Binding-site contacts:
Ligand atom O7 contacts residue ASN292 of chain 1.A at 3.0 Å (h-bond).
Ligand atom N2 contacts residue SER290 of chain 1.A at 4.3 Å.
Ligand atom O5 contacts residue ASN292 of chain 1.A at 2.3 Å (h-bond).
Ligand atom C7 contacts residue ASN292 of chain 1.A at 3.2 Å.
Ligand atom C1 contacts residue ASN292 of chain 1.A at 1.4 Å.
Ligand atom C8 contacts residue LEU291 of chain 1.A at 4.5 Å (hydrophobic).
Ligand atom C7 contacts residue SER290 of chain 1.A at 4.1 Å.
Ligand atom C3 contacts residue ASN292 of chain 1.A at 3.8 Å.
Ligand atom C5 contacts residue ASN292 of chain 1.A at 3.6 Å.
Ligand atom C2 contacts residue ASN292 of chain 1.A at 2.5 Å.
Ligand atom N2 contacts residue ASN292 of chain 1.A at 2.9 Å (h-bond).
Ligand atom C4 contacts residue ASN292 of chain 1.A at 4.2 Å.
Ligand atom C8 contacts residue ASN292 of chain 1.A at 4.4 Å.
Ligand atom C8 contacts residue SER290 of chain 1.A at 3.3 Å.

Sequence of chain 1.A:
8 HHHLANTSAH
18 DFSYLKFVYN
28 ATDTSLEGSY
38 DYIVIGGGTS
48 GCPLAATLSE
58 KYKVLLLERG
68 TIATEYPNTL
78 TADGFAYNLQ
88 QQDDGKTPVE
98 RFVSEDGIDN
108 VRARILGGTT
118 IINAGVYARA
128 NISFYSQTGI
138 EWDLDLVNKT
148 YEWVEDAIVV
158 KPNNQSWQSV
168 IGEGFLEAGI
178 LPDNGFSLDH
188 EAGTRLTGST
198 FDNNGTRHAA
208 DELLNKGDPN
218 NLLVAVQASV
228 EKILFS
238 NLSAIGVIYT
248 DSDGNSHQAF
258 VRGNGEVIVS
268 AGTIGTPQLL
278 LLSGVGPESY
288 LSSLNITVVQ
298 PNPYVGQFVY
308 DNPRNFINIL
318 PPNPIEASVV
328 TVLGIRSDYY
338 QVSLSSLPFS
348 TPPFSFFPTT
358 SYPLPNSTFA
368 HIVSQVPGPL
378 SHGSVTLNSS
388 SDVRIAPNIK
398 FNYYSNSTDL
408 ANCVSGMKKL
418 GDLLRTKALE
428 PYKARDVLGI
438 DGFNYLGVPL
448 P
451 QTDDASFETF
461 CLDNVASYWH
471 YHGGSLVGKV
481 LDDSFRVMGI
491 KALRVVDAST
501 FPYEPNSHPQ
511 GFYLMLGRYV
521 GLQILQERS

A protein and the small-molecule ligand that binds it are described below.
Small molecule (SMILES): CC(=O)N[C@@H]1[C@@H](O)[C@H](O)[C@@H](CO)O[C@H]1O